Sequence of chain 1.A:
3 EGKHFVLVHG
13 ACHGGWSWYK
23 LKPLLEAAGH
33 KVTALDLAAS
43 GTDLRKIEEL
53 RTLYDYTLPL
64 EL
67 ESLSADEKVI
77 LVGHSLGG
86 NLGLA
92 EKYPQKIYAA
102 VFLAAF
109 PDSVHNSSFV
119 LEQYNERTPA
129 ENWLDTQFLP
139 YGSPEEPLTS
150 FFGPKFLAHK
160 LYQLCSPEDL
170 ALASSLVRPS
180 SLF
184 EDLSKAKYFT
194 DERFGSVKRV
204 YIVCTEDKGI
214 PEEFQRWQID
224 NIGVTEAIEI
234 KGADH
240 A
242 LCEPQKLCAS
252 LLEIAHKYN

A protein and the small-molecule ligand that binds it are described below.
Small molecule (SMILES): O=C(O)c1ccccc1O

Binding-site contacts:
Ligand atom O2' contacts residue ALA13 of chain 1.A at 2.8 Å (h-bond).
Ligand atom C2 contacts residue MSE149 of chain 1.A at 4.2 Å.
Ligand atom O1' contacts residue ALA13 of chain 1.A at 4.2 Å.
Ligand atom C1 contacts residue PHE151 of chain 1.A at 3.6 Å (hydrophobic).
Ligand atom C2 contacts residue PHE151 of chain 1.A at 3.9 Å (hydrophobic).
Ligand atom C5 contacts residue GLY212 of chain 1.A at 4.3 Å.
Ligand atom C1 contacts residue SER81 of chain 1.A at 4.2 Å.
Ligand atom C6 contacts residue HIS238 of chain 1.A at 3.8 Å.
Ligand atom C3 contacts residue TRP131 of chain 1.A at 3.8 Å (hydrophobic).
Ligand atom C5 contacts residue PHE155 of chain 1.A at 4.0 Å (hydrophobic).
Ligand atom C4 contacts residue TYR122 of chain 1.A at 3.4 Å (hydrophobic).
Ligand atom O2' contacts residue GLY12 of chain 1.A at 3.8 Å.
Ligand atom C1' contacts residue ALA13 of chain 1.A at 3.8 Å (hydrophobic).
Ligand atom O1' contacts residue PHE151 of chain 1.A at 4.1 Å.
Ligand atom O2' contacts residue SER81 of chain 1.A at 3.0 Å (h-bond).
Ligand atom O1' contacts residue HIS238 of chain 1.A at 2.8 Å (h-bond).
Ligand atom C5 contacts residue PHE151 of chain 1.A at 4.3 Å (hydrophobic).
Ligand atom O2 contacts residue MSE149 of chain 1.A at 3.7 Å.
Ligand atom O1' contacts residue SER81 of chain 1.A at 3.0 Å (h-bond).
Ligand atom C5 contacts residue TYR122 of chain 1.A at 3.8 Å (hydrophobic).
Ligand atom C6 contacts residue LEU160 of chain 1.A at 4.1 Å (hydrophobic).
Ligand atom C2 contacts residue PHE107 of chain 1.A at 3.8 Å (hydrophobic).
Ligand atom O2 contacts residue PHE151 of chain 1.A at 4.4 Å.
Ligand atom C6 contacts residue PHE151 of chain 1.A at 3.8 Å (hydrophobic).
Ligand atom C3 contacts residue PHE107 of chain 1.A at 3.7 Å (hydrophobic).
Ligand atom O2 contacts residue ALA13 of chain 1.A at 3.7 Å.
Ligand atom O2' contacts residue PHE151 of chain 1.A at 4.3 Å.
Ligand atom O2 contacts residue PHE107 of chain 1.A at 3.8 Å.
Ligand atom C1' contacts residue SER81 of chain 1.A at 3.2 Å.
Ligand atom C3 contacts residue PHE151 of chain 1.A at 4.3 Å (hydrophobic).
Ligand atom C1' contacts residue LEU82 of chain 1.A at 4.3 Å (hydrophobic).
Ligand atom O2 contacts residue LEU82 of chain 1.A at 3.8 Å.
Ligand atom C4 contacts residue TRP131 of chain 1.A at 3.6 Å (hydrophobic).
Ligand atom C3 contacts residue TYR122 of chain 1.A at 4.3 Å (hydrophobic).
Ligand atom O2' contacts residue LEU82 of chain 1.A at 3.5 Å (h-bond).
Ligand atom C1' contacts residue HIS238 of chain 1.A at 3.8 Å.
Ligand atom C1 contacts residue HIS238 of chain 1.A at 4.2 Å.
Ligand atom C1' contacts residue PHE151 of chain 1.A at 3.9 Å (hydrophobic).
Ligand atom C5 contacts residue ILE213 of chain 1.A at 4.2 Å (hydrophobic).
Ligand atom O2 contacts residue LEU181 of chain 1.A at 3.8 Å.